Sequence of chain 1.A:
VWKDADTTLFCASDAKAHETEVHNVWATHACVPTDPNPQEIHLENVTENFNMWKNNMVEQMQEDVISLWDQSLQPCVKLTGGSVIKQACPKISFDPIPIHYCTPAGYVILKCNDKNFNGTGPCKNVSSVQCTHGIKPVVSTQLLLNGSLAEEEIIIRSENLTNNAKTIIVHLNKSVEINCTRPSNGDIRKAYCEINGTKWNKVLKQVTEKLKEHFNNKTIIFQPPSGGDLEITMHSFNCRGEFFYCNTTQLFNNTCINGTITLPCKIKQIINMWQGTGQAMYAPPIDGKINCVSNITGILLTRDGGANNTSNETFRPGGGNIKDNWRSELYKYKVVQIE

Binding-site contacts:
Ligand atom C3 contacts residue ASN146 of chain 1.A at 3.7 Å.
Ligand atom C7 contacts residue ASN244 of chain 1.A at 4.4 Å.
Ligand atom C7 contacts residue ASN146 of chain 1.A at 3.4 Å.
Ligand atom C8 contacts residue ASN244 of chain 1.A at 3.8 Å.
Ligand atom C1 contacts residue NAG1 of chain 1.M at 4.2 Å.
Ligand atom O6 contacts residue LYS136 of chain 1.A at 3.3 Å (salt-bridge).
Ligand atom O5 contacts residue LYS136 of chain 1.A at 3.8 Å.
Ligand atom O3 contacts residue ASP95 of chain 1.A at 4.1 Å.
Ligand atom C8 contacts residue VAL138 of chain 1.A at 4.3 Å (hydrophobic).
Ligand atom C2 contacts residue ASN146 of chain 1.A at 2.4 Å.
Ligand atom C4 contacts residue ASN146 of chain 1.A at 4.2 Å.
Ligand atom O7 contacts residue PRO96 of chain 1.A at 4.0 Å.
Ligand atom C3 contacts residue SER308 of chain 1.A at 4.1 Å.
Ligand atom C8 contacts residue PHE243 of chain 1.A at 4.3 Å (hydrophobic).
Ligand atom C5 contacts residue VAL307 of chain 1.A at 3.5 Å (hydrophobic).
Ligand atom C6 contacts residue LYS136 of chain 1.A at 4.2 Å.
Ligand atom O4 contacts residue VAL307 of chain 1.A at 4.0 Å.
Ligand atom O5 contacts residue VAL307 of chain 1.A at 4.1 Å.
Ligand atom C5 contacts residue NAG1 of chain 1.M at 3.9 Å.
Ligand atom C1 contacts residue ASN146 of chain 1.A at 1.4 Å.
Ligand atom O7 contacts residue ASN244 of chain 1.A at 4.2 Å.
Ligand atom N2 contacts residue ASN146 of chain 1.A at 2.8 Å (h-bond).
Ligand atom C7 contacts residue SER308 of chain 1.A at 3.6 Å.
Ligand atom O7 contacts residue ASN146 of chain 1.A at 3.6 Å.
Ligand atom C5 contacts residue ASN146 of chain 1.A at 3.7 Å.
Ligand atom C2 contacts residue SER308 of chain 1.A at 3.6 Å.
Ligand atom C1 contacts residue VAL307 of chain 1.A at 3.9 Å (hydrophobic).
Ligand atom C3 contacts residue VAL307 of chain 1.A at 3.6 Å (hydrophobic).
Ligand atom C2 contacts residue VAL307 of chain 1.A at 4.2 Å (hydrophobic).
Ligand atom C4 contacts residue ASP95 of chain 1.A at 4.1 Å.
Ligand atom O5 contacts residue NAG1 of chain 1.M at 3.4 Å (h-bond).
Ligand atom O3 contacts residue CYS306 of chain 1.A at 3.4 Å (h-bond).
Ligand atom C1 contacts residue SER308 of chain 1.A at 3.8 Å.
Ligand atom O5 contacts residue ASN146 of chain 1.A at 2.4 Å (h-bond).
Ligand atom O6 contacts residue NAG1 of chain 1.M at 4.4 Å.
Ligand atom C4 contacts residue VAL307 of chain 1.A at 4.0 Å (hydrophobic).
Ligand atom C8 contacts residue LEU145 of chain 1.A at 3.9 Å (hydrophobic).
Ligand atom C8 contacts residue SER308 of chain 1.A at 3.5 Å.
Ligand atom N2 contacts residue SER308 of chain 1.A at 2.7 Å (h-bond).
Ligand atom C6 contacts residue NAG1 of chain 1.M at 3.7 Å.

This protein binds this small molecule.
Small molecule (SMILES): CC(=O)N[C@@H]1[C@@H](O)[C@H](O)[C@@H](CO)O[C@H]1O